Binding-site contacts:
Ligand atom O3G contacts residue ASN186 of chain 1.B at 2.4 Å (h-bond).
Ligand atom N6 contacts residue MET134 of chain 1.B at 3.1 Å.
Ligand atom C2 contacts residue LEU65 of chain 1.B at 3.5 Å (hydrophobic).
Ligand atom C8 contacts residue VAL73 of chain 1.B at 3.7 Å (hydrophobic).
Ligand atom O1B contacts residue SER185 of chain 1.B at 3.1 Å (h-bond).
Ligand atom O1A contacts residue MG1 of chain 1.G at 2.1 Å.
Ligand atom O2' contacts residue SER141 of chain 1.B at 3.0 Å.
Ligand atom O1G contacts residue VKD1 of chain 1.E at 2.9 Å.
Ligand atom PG contacts residue MG1 of chain 1.G at 2.7 Å.
Ligand atom PA contacts residue LYS88 of chain 1.B at 3.1 Å.
Ligand atom N1 contacts residue MET137 of chain 1.B at 3.5 Å (h-bond).
Ligand atom O2' contacts residue GLN144 of chain 1.B at 3.5 Å (h-bond).
Ligand atom O3' contacts residue GLN144 of chain 1.B at 3.5 Å (h-bond).
Ligand atom N3 contacts residue LEU65 of chain 1.B at 3.2 Å.
Ligand atom N7 contacts residue MET134 of chain 1.B at 3.4 Å.
Ligand atom O1B contacts residue ASN186 of chain 1.B at 2.9 Å (h-bond).
Ligand atom O1B contacts residue MG1 of chain 1.G at 2.4 Å.
Ligand atom C4 contacts residue LEU65 of chain 1.B at 3.5 Å (hydrophobic).
Ligand atom O2G contacts residue VKD1 of chain 1.E at 3.0 Å.
Ligand atom O2G contacts residue MG1 of chain 1.G at 2.4 Å.
Ligand atom O3G contacts residue SER185 of chain 1.B at 3.2 Å (h-bond).
Ligand atom N6 contacts residue GLU135 of chain 1.B at 3.5 Å (salt-bridge).
Ligand atom O3G contacts residue MG1 of chain 1.G at 2.2 Å.
Ligand atom O2G contacts residue LYS88 of chain 1.B at 3.2 Å (salt-bridge).
Ligand atom O4' contacts residue LEU65 of chain 1.B at 3.4 Å.
Ligand atom O3A contacts residue LYS88 of chain 1.B at 3.5 Å (salt-bridge).
Ligand atom PG contacts residue ASN186 of chain 1.B at 3.7 Å.
Ligand atom N3B contacts residue MG1 of chain 1.G at 3.3 Å.
Ligand atom O1A contacts residue LYS88 of chain 1.B at 2.6 Å (salt-bridge).
Ligand atom PB contacts residue MG1 of chain 1.G at 2.9 Å.
Ligand atom C2 contacts residue MET137 of chain 1.B at 3.5 Å (hydrophobic).
Ligand atom O2A contacts residue VAL73 of chain 1.B at 3.7 Å.
Ligand atom PA contacts residue MG1 of chain 1.G at 2.8 Å.
Ligand atom O4' contacts residue VAL73 of chain 1.B at 3.5 Å.
Ligand atom O1G contacts residue LYS183 of chain 1.B at 3.1 Å (salt-bridge).
Ligand atom O3A contacts residue MG1 of chain 1.G at 2.7 Å.
Ligand atom O1A contacts residue ASP199 of chain 1.B at 3.1 Å (salt-bridge).
Ligand atom O2A contacts residue LYS88 of chain 1.B at 3.0 Å (salt-bridge).
Ligand atom O3G contacts residue LYS183 of chain 1.B at 3.6 Å.
Ligand atom O1A contacts residue ASN186 of chain 1.B at 3.5 Å (h-bond).

The small molecule below binds the protein below.
Small molecule (SMILES): Nc1ncnc2c1ncn2[C@@H]1O[C@H](CO[P](=O)(O)O[P](=O)(O)NP(=O)(O)O)[C@@H](O)[C@H]1O

Sequence of chain 1.B:
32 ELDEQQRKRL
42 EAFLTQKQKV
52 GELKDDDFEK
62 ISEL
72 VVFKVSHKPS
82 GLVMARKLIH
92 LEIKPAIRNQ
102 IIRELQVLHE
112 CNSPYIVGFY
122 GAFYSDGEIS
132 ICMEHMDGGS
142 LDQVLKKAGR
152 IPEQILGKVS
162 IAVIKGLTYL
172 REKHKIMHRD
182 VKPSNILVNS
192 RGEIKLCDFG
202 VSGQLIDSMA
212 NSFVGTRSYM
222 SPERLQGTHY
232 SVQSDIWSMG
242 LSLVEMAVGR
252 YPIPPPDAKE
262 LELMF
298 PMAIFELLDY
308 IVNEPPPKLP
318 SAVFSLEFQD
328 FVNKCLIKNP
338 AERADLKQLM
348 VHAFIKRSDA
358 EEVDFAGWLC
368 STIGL